Sequence of chain 1.A:
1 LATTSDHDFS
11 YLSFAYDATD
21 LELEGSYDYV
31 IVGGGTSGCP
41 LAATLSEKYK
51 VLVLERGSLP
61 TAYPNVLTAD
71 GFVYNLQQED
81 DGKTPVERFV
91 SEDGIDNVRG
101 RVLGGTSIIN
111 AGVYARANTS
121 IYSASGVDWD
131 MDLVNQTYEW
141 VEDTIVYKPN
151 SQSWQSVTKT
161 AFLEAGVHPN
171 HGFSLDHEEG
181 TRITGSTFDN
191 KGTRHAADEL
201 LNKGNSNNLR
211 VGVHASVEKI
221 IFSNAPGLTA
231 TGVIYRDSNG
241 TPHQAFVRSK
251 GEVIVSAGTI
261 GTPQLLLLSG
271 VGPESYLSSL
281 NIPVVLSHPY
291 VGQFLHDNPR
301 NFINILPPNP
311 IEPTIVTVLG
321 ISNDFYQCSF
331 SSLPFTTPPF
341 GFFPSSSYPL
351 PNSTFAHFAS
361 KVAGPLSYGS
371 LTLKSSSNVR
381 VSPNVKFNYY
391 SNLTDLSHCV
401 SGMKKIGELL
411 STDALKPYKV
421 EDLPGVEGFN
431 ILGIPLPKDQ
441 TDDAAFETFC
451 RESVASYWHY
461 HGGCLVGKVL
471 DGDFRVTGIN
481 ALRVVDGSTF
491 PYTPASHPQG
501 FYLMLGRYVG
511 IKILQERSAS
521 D

Binding-site contacts:
Ligand atom C1 contacts residue TRP458 of chain 1.A at 4.4 Å (hydrophobic).
Ligand atom C3 contacts residue TRP458 of chain 1.A at 4.2 Å (hydrophobic).
Ligand atom C1 contacts residue VAL316 of chain 1.A at 4.2 Å (hydrophobic).
Ligand atom C6 contacts residue TRP458 of chain 1.A at 4.1 Å (hydrophobic).
Ligand atom C2 contacts residue VAL316 of chain 1.A at 3.8 Å (hydrophobic).
Ligand atom C1' contacts residue VAL316 of chain 1.A at 4.1 Å (hydrophobic).
Ligand atom C4 contacts residue TRP458 of chain 1.A at 3.8 Å (hydrophobic).
Ligand atom C1' contacts residue VAL113 of chain 1.A at 4.3 Å (hydrophobic).
Ligand atom C4 contacts residue PHE330 of chain 1.A at 4.0 Å (hydrophobic).
Ligand atom C5 contacts residue ARG300 of chain 1.A at 4.2 Å.
Ligand atom C5 contacts residue HIS357 of chain 1.A at 3.6 Å.
Ligand atom C1' contacts residue ALA111 of chain 1.A at 4.3 Å (hydrophobic).
Ligand atom C1' contacts residue CYS328 of chain 1.A at 3.8 Å (hydrophobic).
Ligand atom O1' contacts residue CYS328 of chain 1.A at 3.4 Å (h-bond).
Ligand atom C2 contacts residue ALA111 of chain 1.A at 3.7 Å (hydrophobic).
Ligand atom C1 contacts residue CYS328 of chain 1.A at 4.1 Å (hydrophobic).
Ligand atom C1' contacts residue TYR457 of chain 1.A at 3.8 Å (hydrophobic).
Ligand atom C3 contacts residue PHE330 of chain 1.A at 3.6 Å (hydrophobic).
Ligand atom C6 contacts residue CYS328 of chain 1.A at 4.2 Å (hydrophobic).
Ligand atom C4 contacts residue PHE342 of chain 1.A at 3.7 Å (hydrophobic).
Ligand atom C6 contacts residue ALA359 of chain 1.A at 4.2 Å (hydrophobic).
Ligand atom C2 contacts residue PHE330 of chain 1.A at 4.3 Å (hydrophobic).
Ligand atom C3 contacts residue PHE72 of chain 1.A at 4.3 Å (hydrophobic).
Ligand atom C6 contacts residue TYR457 of chain 1.A at 3.6 Å (hydrophobic).
Ligand atom C1' contacts residue HIS497 of chain 1.A at 3.4 Å.
Ligand atom C5 contacts residue TRP458 of chain 1.A at 3.9 Å (hydrophobic).
Ligand atom C3 contacts residue PHE342 of chain 1.A at 4.3 Å (hydrophobic).
Ligand atom O1' contacts residue TYR457 of chain 1.A at 2.7 Å (h-bond).
Ligand atom C1 contacts residue TYR457 of chain 1.A at 4.2 Å (hydrophobic).
Ligand atom C2 contacts residue TRP458 of chain 1.A at 4.4 Å (hydrophobic).
Ligand atom O1' contacts residue HIS497 of chain 1.A at 2.7 Å (h-bond).
Ligand atom C4 contacts residue HIS357 of chain 1.A at 3.8 Å.
Ligand atom C5 contacts residue ALA359 of chain 1.A at 4.2 Å (hydrophobic).
Ligand atom C1 contacts residue ALA111 of chain 1.A at 4.4 Å (hydrophobic).

A protein and the small-molecule ligand that binds it are described below.
Small molecule (SMILES): O=Cc1ccccc1